Binding-site contacts:
Ligand atom C3 contacts residue PRO523 of chain 1.I at 3.7 Å (hydrophobic).
Ligand atom N2 contacts residue THR524 of chain 1.I at 3.0 Å (h-bond).
Ligand atom N1 contacts residue CYS84 of chain 1.I at 3.5 Å.
Ligand atom N2 contacts residue PRO522 of chain 1.I at 3.5 Å.
Ligand atom N1 contacts residue ARG501 of chain 1.I at 2.8 Å (salt-bridge).
Ligand atom NI contacts residue CYS576 of chain 1.I at 2.3 Å.
Ligand atom C1 contacts residue VAL500 of chain 1.I at 4.1 Å (hydrophobic).
Ligand atom NI contacts residue CYS84 of chain 1.I at 2.3 Å.
Ligand atom C3 contacts residue CYS576 of chain 1.I at 3.1 Å (hydrophobic).
Ligand atom O3 contacts residue CYS84 of chain 1.I at 4.0 Å.
Ligand atom N2 contacts residue CYS576 of chain 1.I at 3.2 Å.
Ligand atom O3 contacts residue LEU504 of chain 1.I at 3.3 Å.
Ligand atom O3 contacts residue PRO523 of chain 1.I at 3.6 Å.
Ligand atom C2 contacts residue ARG501 of chain 1.I at 3.9 Å.
Ligand atom O3 contacts residue PRO522 of chain 1.I at 3.1 Å.
Ligand atom C2 contacts residue CYS84 of chain 1.I at 4.0 Å (hydrophobic).
Ligand atom C3 contacts residue HIS88 of chain 1.I at 3.2 Å.
Ligand atom N2 contacts residue PRO523 of chain 1.I at 3.2 Å.
Ligand atom C2 contacts residue PRO523 of chain 1.I at 3.4 Å (hydrophobic).
Ligand atom C1 contacts residue CYS84 of chain 1.I at 3.1 Å (hydrophobic).
Ligand atom C2 contacts residue CYS573 of chain 1.I at 3.9 Å (hydrophobic).
Ligand atom O3 contacts residue ALA499 of chain 1.I at 3.4 Å.
Ligand atom C1 contacts residue ALA499 of chain 1.I at 3.4 Å (hydrophobic).
Ligand atom C3 contacts residue PRO522 of chain 1.I at 3.2 Å (hydrophobic).
Ligand atom N1 contacts residue VAL500 of chain 1.I at 3.1 Å (h-bond).
Ligand atom C3 contacts residue ALA499 of chain 1.I at 3.6 Å (hydrophobic).
Ligand atom FE contacts residue CYS84 of chain 1.I at 2.2 Å.
Ligand atom O3 contacts residue CYS576 of chain 1.I at 4.0 Å.
Ligand atom N2 contacts residue CYS573 of chain 1.I at 4.0 Å.
Ligand atom C3 contacts residue CYS84 of chain 1.I at 3.1 Å (hydrophobic).
Ligand atom N1 contacts residue ALA499 of chain 1.I at 3.1 Å.
Ligand atom FE contacts residue CYS576 of chain 1.I at 2.2 Å.
Ligand atom O3 contacts residue HIS88 of chain 1.I at 3.0 Å (h-bond).
Ligand atom NI contacts residue CYS81 of chain 1.I at 2.3 Å.
Ligand atom N1 contacts residue ASN87 of chain 1.I at 3.9 Å.
Ligand atom C2 contacts residue PRO522 of chain 1.I at 3.5 Å (hydrophobic).
Ligand atom C2 contacts residue CYS576 of chain 1.I at 2.9 Å (hydrophobic).
Ligand atom NI contacts residue CYS573 of chain 1.I at 2.2 Å.
Ligand atom C1 contacts residue CYS576 of chain 1.I at 4.1 Å (hydrophobic).
Ligand atom C1 contacts residue ARG501 of chain 1.I at 3.5 Å.

Sequence of chain 1.I:
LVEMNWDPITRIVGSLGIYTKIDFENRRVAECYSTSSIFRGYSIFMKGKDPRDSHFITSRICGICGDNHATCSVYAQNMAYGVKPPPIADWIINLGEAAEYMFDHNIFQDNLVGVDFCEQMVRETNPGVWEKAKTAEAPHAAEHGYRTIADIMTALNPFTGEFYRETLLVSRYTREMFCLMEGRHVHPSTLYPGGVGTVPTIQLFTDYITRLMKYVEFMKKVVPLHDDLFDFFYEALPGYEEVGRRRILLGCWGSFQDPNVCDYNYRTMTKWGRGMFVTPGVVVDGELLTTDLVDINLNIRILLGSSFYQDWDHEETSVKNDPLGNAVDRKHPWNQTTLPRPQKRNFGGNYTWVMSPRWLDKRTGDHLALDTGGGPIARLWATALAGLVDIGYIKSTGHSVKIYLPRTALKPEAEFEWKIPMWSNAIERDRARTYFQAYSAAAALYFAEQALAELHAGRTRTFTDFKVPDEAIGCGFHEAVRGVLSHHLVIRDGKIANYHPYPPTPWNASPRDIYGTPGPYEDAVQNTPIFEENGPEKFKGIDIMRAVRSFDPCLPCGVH

This protein binds this small molecule.
Small molecule (SMILES): N#C[Fe]([Ni])(C#N)C=O